Binding-site contacts:
Ligand atom C8 contacts residue TRP120 of chain 2.B at 3.8 Å (hydrophobic).
Ligand atom O4 contacts residue HIS53 of chain 2.B at 2.9 Å (h-bond).
Ligand atom O7 contacts residue THR50 of chain 2.B at 3.9 Å.
Ligand atom C2 contacts residue VAL42 of chain 2.B at 4.2 Å (hydrophobic).
Ligand atom O7 contacts residue MN1 of chain 2.J at 3.5 Å.
Ligand atom O7 contacts residue HIS106 of chain 2.B at 3.2 Å (h-bond).
Ligand atom C5 contacts residue GLN59 of chain 2.B at 3.4 Å.
Ligand atom O7 contacts residue HIS53 of chain 2.B at 4.3 Å.
Ligand atom C9 contacts residue GLN110 of chain 2.B at 3.5 Å.
Ligand atom C5 contacts residue HIS55 of chain 2.B at 4.5 Å.
Ligand atom C8 contacts residue VAL118 of chain 2.B at 4.3 Å (hydrophobic).
Ligand atom C5 contacts residue MN1 of chain 2.J at 3.2 Å.
Ligand atom C5 contacts residue HIS106 of chain 2.B at 4.0 Å.
Ligand atom C3 contacts residue GLN59 of chain 2.B at 4.5 Å.
Ligand atom C5 contacts residue THR50 of chain 2.B at 4.2 Å.
Ligand atom C6 contacts residue HIS106 of chain 2.B at 4.0 Å.
Ligand atom C6 contacts residue ALA108 of chain 2.B at 4.0 Å (hydrophobic).
Ligand atom O7 contacts residue LEU61 of chain 2.B at 4.1 Å.
Ligand atom O4 contacts residue MN1 of chain 2.J at 2.2 Å.
Ligand atom O4 contacts residue HIS94 of chain 2.B at 4.5 Å.
Ligand atom O4 contacts residue GLN59 of chain 2.B at 2.8 Å (h-bond).
Ligand atom C10 contacts residue ALA40 of chain 2.B at 4.4 Å (hydrophobic).
Ligand atom C5 contacts residue ALA108 of chain 2.B at 4.4 Å (hydrophobic).
Ligand atom O4 contacts residue HIS55 of chain 2.B at 3.2 Å (h-bond).
Ligand atom C6 contacts residue VAL42 of chain 2.B at 4.1 Å (hydrophobic).
Ligand atom C3 contacts residue TRP120 of chain 2.B at 4.3 Å (hydrophobic).
Ligand atom C6 contacts residue GLN59 of chain 2.B at 4.0 Å.
Ligand atom O7 contacts residue ALA96 of chain 2.B at 4.4 Å.
Ligand atom O7 contacts residue GLN59 of chain 2.B at 4.0 Å.
Ligand atom C5 contacts residue HIS53 of chain 2.B at 3.9 Å.

A small-molecule ligand and the protein it binds are described below.
Small molecule (SMILES): C[N+](C)(C)CCCC(=O)O

Sequence of chain 2.B:
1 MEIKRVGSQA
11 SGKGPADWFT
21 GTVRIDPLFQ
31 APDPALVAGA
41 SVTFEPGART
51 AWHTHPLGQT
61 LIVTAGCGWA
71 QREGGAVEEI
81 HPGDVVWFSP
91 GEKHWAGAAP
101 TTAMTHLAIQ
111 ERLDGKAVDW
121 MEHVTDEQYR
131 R